Sequence of chain 1.J:
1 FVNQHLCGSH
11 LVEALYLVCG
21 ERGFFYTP

Sequence of chain 1.L:
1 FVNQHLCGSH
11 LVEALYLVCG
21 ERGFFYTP

This small molecule binds to this protein.
Small molecule (SMILES): Cc1cccc(O)c1

Binding-site contacts:
Ligand atom C2 contacts residue LEU11 of chain 1.D at 4.3 Å (hydrophobic).
Ligand atom O1 contacts residue VAL10 of chain 1.C at 3.5 Å.
Ligand atom C3 contacts residue LEU16 of chain 1.C at 4.1 Å (hydrophobic).
Ligand atom C6 contacts residue CYS7 of chain 1.D at 4.0 Å (hydrophobic).
Ligand atom C5 contacts residue LEU6 of chain 1.L at 4.4 Å (hydrophobic).
Ligand atom C4 contacts residue HIS10 of chain 1.D at 3.8 Å.
Ligand atom C5 contacts residue CYS7 of chain 1.D at 4.1 Å (hydrophobic).
Ligand atom O1 contacts residue CYS11 of chain 1.C at 2.8 Å (h-bond).
Ligand atom C6 contacts residue HIS5 of chain 1.L at 4.5 Å.
Ligand atom C7 contacts residue HIS5 of chain 1.L at 3.3 Å.
Ligand atom C3 contacts residue CYS11 of chain 1.C at 4.5 Å (hydrophobic).
Ligand atom C1 contacts residue LEU11 of chain 1.D at 3.9 Å (hydrophobic).
Ligand atom C2 contacts residue HIS5 of chain 1.L at 3.6 Å.
Ligand atom C1 contacts residue HIS5 of chain 1.L at 4.2 Å.
Ligand atom C4 contacts residue HIS5 of chain 1.L at 4.0 Å.
Ligand atom O1 contacts residue VAL2 of chain 1.L at 4.0 Å.
Ligand atom C1 contacts residue CYS11 of chain 1.C at 3.9 Å (hydrophobic).
Ligand atom C7 contacts residue LEU17 of chain 1.J at 3.5 Å (hydrophobic).
Ligand atom C5 contacts residue LEU11 of chain 1.D at 3.6 Å (hydrophobic).
Ligand atom C6 contacts residue LEU11 of chain 1.D at 3.5 Å (hydrophobic).
Ligand atom C7 contacts residue LEU16 of chain 1.C at 3.8 Å (hydrophobic).
Ligand atom C5 contacts residue HIS5 of chain 1.L at 4.4 Å.
Ligand atom C4 contacts residue LEU11 of chain 1.D at 4.0 Å (hydrophobic).
Ligand atom C3 contacts residue LEU11 of chain 1.D at 4.3 Å (hydrophobic).
Ligand atom C5 contacts residue HIS10 of chain 1.D at 4.0 Å.
Ligand atom O1 contacts residue SER9 of chain 1.C at 3.7 Å.
Ligand atom C2 contacts residue CYS11 of chain 1.C at 3.5 Å (hydrophobic).
Ligand atom O1 contacts residue CYS6 of chain 1.C at 2.5 Å (h-bond).
Ligand atom C7 contacts residue ALA14 of chain 1.D at 3.7 Å (hydrophobic).
Ligand atom C6 contacts residue VAL2 of chain 1.L at 4.3 Å (hydrophobic).
Ligand atom C3 contacts residue HIS5 of chain 1.L at 3.4 Å.
Ligand atom C1 contacts residue CYS6 of chain 1.C at 3.3 Å (hydrophobic).
Ligand atom C6 contacts residue CYS6 of chain 1.C at 3.2 Å (hydrophobic).
Ligand atom C2 contacts residue LEU16 of chain 1.C at 4.2 Å (hydrophobic).

Sequence of chain 1.D:
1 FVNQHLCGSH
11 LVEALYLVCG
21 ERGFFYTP

Sequence of chain 1.C:
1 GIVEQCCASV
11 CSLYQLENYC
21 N